Sequence of chain 1.C:
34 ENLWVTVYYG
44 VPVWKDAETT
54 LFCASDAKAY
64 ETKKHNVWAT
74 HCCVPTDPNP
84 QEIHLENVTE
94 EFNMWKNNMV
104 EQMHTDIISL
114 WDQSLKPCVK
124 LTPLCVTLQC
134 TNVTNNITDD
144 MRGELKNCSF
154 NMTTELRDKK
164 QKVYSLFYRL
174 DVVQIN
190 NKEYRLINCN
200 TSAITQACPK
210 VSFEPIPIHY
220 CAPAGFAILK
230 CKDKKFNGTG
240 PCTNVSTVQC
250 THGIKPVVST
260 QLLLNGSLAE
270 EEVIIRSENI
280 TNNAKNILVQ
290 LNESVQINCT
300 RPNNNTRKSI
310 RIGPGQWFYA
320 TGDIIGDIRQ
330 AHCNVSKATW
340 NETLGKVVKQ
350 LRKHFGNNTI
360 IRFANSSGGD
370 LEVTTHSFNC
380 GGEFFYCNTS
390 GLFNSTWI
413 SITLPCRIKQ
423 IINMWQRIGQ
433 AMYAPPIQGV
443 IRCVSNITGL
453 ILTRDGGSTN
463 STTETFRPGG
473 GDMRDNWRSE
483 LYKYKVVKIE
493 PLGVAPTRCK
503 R

Binding-site contacts:
Ligand atom C8 contacts residue CYS298 of chain 1.C at 4.5 Å (hydrophobic).
Ligand atom C2 contacts residue HIS331 of chain 1.C at 3.9 Å.
Ligand atom C8 contacts residue ASN333 of chain 1.C at 4.5 Å.
Ligand atom O7 contacts residue ASN297 of chain 1.C at 4.2 Å.
Ligand atom O6 contacts residue THR415 of chain 1.C at 4.2 Å.
Ligand atom O5 contacts residue THR415 of chain 1.C at 4.1 Å.
Ligand atom C1 contacts residue ASN333 of chain 1.C at 1.5 Å.
Ligand atom C8 contacts residue THR299 of chain 1.C at 3.7 Å.
Ligand atom O7 contacts residue ASN333 of chain 1.C at 3.5 Å (h-bond).
Ligand atom O5 contacts residue ASN333 of chain 1.C at 2.5 Å (h-bond).
Ligand atom O3 contacts residue HIS331 of chain 1.C at 4.5 Å.
Ligand atom C4 contacts residue ASN333 of chain 1.C at 4.3 Å.
Ligand atom C3 contacts residue HIS331 of chain 1.C at 3.9 Å.
Ligand atom C7 contacts residue HIS331 of chain 1.C at 4.0 Å.
Ligand atom C3 contacts residue ASN333 of chain 1.C at 3.9 Å.
Ligand atom C5 contacts residue ASN333 of chain 1.C at 3.8 Å.
Ligand atom C7 contacts residue ASN333 of chain 1.C at 3.4 Å.
Ligand atom C1 contacts residue HIS331 of chain 1.C at 4.0 Å.
Ligand atom C1 contacts residue THR415 of chain 1.C at 4.2 Å.
Ligand atom N2 contacts residue ASN333 of chain 1.C at 2.9 Å (h-bond).
Ligand atom N2 contacts residue HIS331 of chain 1.C at 3.1 Å (h-bond).
Ligand atom C7 contacts residue ASN297 of chain 1.C at 4.4 Å.
Ligand atom C8 contacts residue HIS331 of chain 1.C at 4.1 Å.
Ligand atom C2 contacts residue ASN333 of chain 1.C at 2.5 Å.
Ligand atom C8 contacts residue ASN297 of chain 1.C at 3.6 Å.

The small molecule below binds the protein below.
Small molecule (SMILES): CC(=O)N[C@H]1[C@H](O[C@H]2[C@H](O)[C@@H](NC(C)=O)CO[C@@H]2CO)O[C@H](CO)[C@@H](O)[C@@H]1O